This small molecule binds to this protein.
Small molecule (SMILES): CCO/N=C/c1ccc(OCC[C@@H](C)CCN2CCN(c3ccnc(C(N)=O)c3)C2=O)cc1

Sequence of chain 2.C:
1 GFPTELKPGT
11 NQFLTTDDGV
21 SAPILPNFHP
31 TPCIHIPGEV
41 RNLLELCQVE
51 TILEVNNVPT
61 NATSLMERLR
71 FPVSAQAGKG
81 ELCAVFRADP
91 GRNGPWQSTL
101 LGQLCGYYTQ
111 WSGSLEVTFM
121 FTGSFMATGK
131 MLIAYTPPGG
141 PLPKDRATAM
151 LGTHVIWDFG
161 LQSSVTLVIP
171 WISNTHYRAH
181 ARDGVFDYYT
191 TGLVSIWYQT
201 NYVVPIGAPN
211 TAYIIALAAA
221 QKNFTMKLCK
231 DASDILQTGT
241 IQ

Binding-site contacts:
Ligand atom CBC contacts residue TRP203 of chain 2.A at 3.6 Å (hydrophobic).
Ligand atom OAD contacts residue LYS274 of chain 2.A at 3.0 Å (salt-bridge).
Ligand atom CAY contacts residue ASP112 of chain 2.A at 3.8 Å.
Ligand atom CAL contacts residue PHE155 of chain 2.A at 3.6 Å (hydrophobic).
Ligand atom CAA contacts residue VAL179 of chain 2.A at 3.2 Å (hydrophobic).
Ligand atom CAN contacts residue PHE155 of chain 2.A at 3.8 Å (hydrophobic).
Ligand atom CAO contacts residue PHE135 of chain 2.A at 3.8 Å (hydrophobic).
Ligand atom NAC contacts residue THR114 of chain 2.A at 3.3 Å (h-bond).
Ligand atom CAJ contacts residue PHE155 of chain 2.A at 3.7 Å (hydrophobic).
Ligand atom CAL contacts residue ILE111 of chain 2.A at 3.7 Å (hydrophobic).
Ligand atom OAX contacts residue ILE111 of chain 2.A at 3.5 Å.
Ligand atom CAH contacts residue GLN202 of chain 2.A at 3.2 Å.
Ligand atom CAG contacts residue GLN202 of chain 2.A at 3.3 Å.
Ligand atom CAY contacts residue THR114 of chain 2.A at 3.8 Å.
Ligand atom OAE contacts residue ILE113 of chain 2.A at 3.3 Å (h-bond).
Ligand atom CAG contacts residue ASN228 of chain 2.A at 3.6 Å.
Ligand atom CAT contacts residue ASN228 of chain 2.A at 3.5 Å.
Ligand atom NBG contacts residue TRP203 of chain 2.A at 3.3 Å.
Ligand atom CAH contacts residue ASN228 of chain 2.A at 3.4 Å.
Ligand atom CAZ contacts residue TRP203 of chain 2.A at 3.5 Å (hydrophobic).
Ligand atom CAN contacts residue PRO177 of chain 2.A at 3.4 Å (hydrophobic).
Ligand atom CAH contacts residue TRP203 of chain 2.A at 3.5 Å (hydrophobic).
Ligand atom CAA contacts residue PRO177 of chain 2.A at 3.5 Å (hydrophobic).
Ligand atom NAU contacts residue PHE155 of chain 2.A at 3.7 Å.
Ligand atom CAK contacts residue PHE135 of chain 2.A at 3.6 Å (hydrophobic).
Ligand atom CAI contacts residue PHE135 of chain 2.A at 3.7 Å (hydrophobic).
Ligand atom CAO contacts residue ILE111 of chain 2.A at 3.8 Å (hydrophobic).
Ligand atom OAD contacts residue ALA275 of chain 2.A at 3.2 Å.
Ligand atom OAX contacts residue MET195 of chain 2.A at 3.6 Å.
Ligand atom CBC contacts residue ASN228 of chain 2.A at 3.8 Å.
Ligand atom NAC contacts residue ASP112 of chain 2.A at 2.5 Å (salt-bridge).
Ligand atom CAG contacts residue TRP203 of chain 2.A at 3.7 Å (hydrophobic).
Ligand atom CAT contacts residue TRP203 of chain 2.A at 3.6 Å (hydrophobic).
Ligand atom CBB contacts residue ILE111 of chain 2.A at 3.6 Å (hydrophobic).
Ligand atom OAE contacts residue ASP112 of chain 2.A at 3.6 Å.
Ligand atom CAS contacts residue TRP203 of chain 2.A at 3.8 Å (hydrophobic).
Ligand atom CAP contacts residue ILE111 of chain 2.A at 3.8 Å (hydrophobic).
Ligand atom CAA contacts residue SER178 of chain 2.A at 3.5 Å.
Ligand atom CAS contacts residue TYR201 of chain 2.A at 3.5 Å (hydrophobic).
Ligand atom CAA contacts residue TYR153 of chain 2.A at 3.5 Å (hydrophobic).

Sequence of chain 2.A:
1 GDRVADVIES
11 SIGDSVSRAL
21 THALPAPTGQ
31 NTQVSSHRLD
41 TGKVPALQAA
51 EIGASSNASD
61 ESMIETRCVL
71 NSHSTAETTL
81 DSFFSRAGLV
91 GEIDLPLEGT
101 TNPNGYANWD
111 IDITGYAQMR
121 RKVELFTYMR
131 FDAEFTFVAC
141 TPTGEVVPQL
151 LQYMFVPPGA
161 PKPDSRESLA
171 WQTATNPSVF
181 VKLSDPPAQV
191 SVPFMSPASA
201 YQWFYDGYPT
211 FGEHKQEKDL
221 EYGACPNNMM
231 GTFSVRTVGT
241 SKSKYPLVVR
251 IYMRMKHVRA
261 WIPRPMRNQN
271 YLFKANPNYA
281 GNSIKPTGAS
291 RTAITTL